Sequence of chain 1.B:
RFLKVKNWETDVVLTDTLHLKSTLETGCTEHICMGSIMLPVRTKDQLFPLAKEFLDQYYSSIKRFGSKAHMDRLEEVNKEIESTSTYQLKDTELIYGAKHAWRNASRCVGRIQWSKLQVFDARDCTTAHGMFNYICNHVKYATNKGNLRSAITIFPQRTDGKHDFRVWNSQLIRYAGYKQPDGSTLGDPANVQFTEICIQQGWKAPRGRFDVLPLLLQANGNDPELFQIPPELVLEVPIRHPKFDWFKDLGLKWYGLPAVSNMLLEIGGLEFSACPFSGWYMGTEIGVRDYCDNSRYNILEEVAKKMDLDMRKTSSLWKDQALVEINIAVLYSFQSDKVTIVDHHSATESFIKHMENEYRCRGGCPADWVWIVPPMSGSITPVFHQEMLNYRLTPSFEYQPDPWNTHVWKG

The small molecule below binds the protein below.
Small molecule (SMILES): [H]/N=C(\CS)NCCC[C@H](N)C(=O)O

Binding-site contacts:
Ligand atom CB contacts residue PRO269 of chain 1.B at 4.2 Å (hydrophobic).
Ligand atom C2 contacts residue GLY290 of chain 1.B at 4.1 Å.
Ligand atom C2 contacts residue HEM1 of chain 1.G at 3.7 Å.
Ligand atom NH contacts residue PRO269 of chain 1.B at 4.2 Å.
Ligand atom N contacts residue GLU296 of chain 1.B at 2.9 Å (salt-bridge).
Ligand atom NH contacts residue HEM1 of chain 1.G at 3.5 Å.
Ligand atom CD contacts residue HEM1 of chain 1.G at 4.1 Å.
Ligand atom N contacts residue HEM1 of chain 1.G at 3.3 Å (h-bond).
Ligand atom C1 contacts residue HEM1 of chain 1.G at 4.1 Å.
Ligand atom S3 contacts residue PHE288 of chain 1.B at 4.2 Å.
Ligand atom CB contacts residue GLU296 of chain 1.B at 3.0 Å.
Ligand atom CG contacts residue VAL271 of chain 1.B at 4.0 Å (hydrophobic).
Ligand atom CG contacts residue GLN182 of chain 1.B at 4.0 Å.
Ligand atom CA contacts residue GLU296 of chain 1.B at 3.5 Å.
Ligand atom CA contacts residue GLN182 of chain 1.B at 3.4 Å.
Ligand atom CD contacts residue GLU296 of chain 1.B at 3.2 Å.
Ligand atom OA2 contacts residue ASP301 of chain 1.B at 2.7 Å (salt-bridge).
Ligand atom OA1 contacts residue TYR266 of chain 1.B at 3.4 Å (h-bond).
Ligand atom NE contacts residue GLU296 of chain 1.B at 2.9 Å (salt-bridge).
Ligand atom C1 contacts residue PRO269 of chain 1.B at 3.9 Å (hydrophobic).
Ligand atom NH contacts residue TRP291 of chain 1.B at 3.2 Å (h-bond).
Ligand atom OA2 contacts residue GLU296 of chain 1.B at 3.5 Å.
Ligand atom S3 contacts residue HEM1 of chain 1.G at 2.7 Å.
Ligand atom OA1 contacts residue TYR292 of chain 1.B at 2.8 Å (h-bond).
Ligand atom CG contacts residue HEM1 of chain 1.G at 4.0 Å.
Ligand atom C1 contacts residue TRP291 of chain 1.B at 4.2 Å (hydrophobic).
Ligand atom C contacts residue GLU296 of chain 1.B at 4.1 Å.
Ligand atom C contacts residue GLN182 of chain 1.B at 3.6 Å.
Ligand atom CB contacts residue GLN182 of chain 1.B at 3.5 Å.
Ligand atom C1 contacts residue GLU296 of chain 1.B at 3.5 Å.
Ligand atom OA1 contacts residue GLN182 of chain 1.B at 3.1 Å (h-bond).
Ligand atom NH contacts residue GLU296 of chain 1.B at 2.9 Å (salt-bridge).
Ligand atom CB contacts residue TYR292 of chain 1.B at 3.9 Å (hydrophobic).
Ligand atom CD contacts residue VAL271 of chain 1.B at 4.0 Å (hydrophobic).
Ligand atom NE contacts residue PRO269 of chain 1.B at 3.5 Å.
Ligand atom C contacts residue TYR292 of chain 1.B at 3.5 Å (hydrophobic).
Ligand atom CG contacts residue GLU296 of chain 1.B at 3.3 Å.
Ligand atom OA2 contacts residue TYR292 of chain 1.B at 3.5 Å.
Ligand atom C contacts residue ASP301 of chain 1.B at 3.4 Å.
Ligand atom OA1 contacts residue ASP301 of chain 1.B at 3.4 Å (salt-bridge).